A small-molecule ligand and the protein it binds are described below.
Small molecule (SMILES): CC(=O)N[C@@H]1[C@@H](O)[C@H](O)[C@@H](CO)O[C@H]1O

Binding-site contacts:
Ligand atom C6 contacts residue GLN567 of chain 1.C at 3.7 Å.
Ligand atom C5 contacts residue ASN318 of chain 1.C at 3.6 Å.
Ligand atom C1 contacts residue THR320 of chain 1.C at 4.4 Å.
Ligand atom O7 contacts residue THR320 of chain 1.C at 4.5 Å.
Ligand atom C2 contacts residue GLN567 of chain 1.C at 4.3 Å.
Ligand atom O3 contacts residue GLN567 of chain 1.C at 3.3 Å (h-bond).
Ligand atom O5 contacts residue GLN567 of chain 1.C at 3.9 Å.
Ligand atom C7 contacts residue ASN318 of chain 1.C at 3.9 Å.
Ligand atom C3 contacts residue GLN567 of chain 1.C at 4.4 Å.
Ligand atom C3 contacts residue ASN318 of chain 1.C at 3.4 Å.
Ligand atom O3 contacts residue ASN318 of chain 1.C at 3.3 Å (h-bond).
Ligand atom C8 contacts residue ASN318 of chain 1.C at 3.7 Å.
Ligand atom O6 contacts residue GLN567 of chain 1.C at 3.0 Å (h-bond).
Ligand atom N2 contacts residue ASN318 of chain 1.C at 3.6 Å (h-bond).
Ligand atom C1 contacts residue GLN567 of chain 1.C at 4.4 Å.
Ligand atom C4 contacts residue GLN567 of chain 1.C at 4.5 Å.
Ligand atom C5 contacts residue GLN567 of chain 1.C at 4.2 Å.
Ligand atom C4 contacts residue ASN318 of chain 1.C at 4.2 Å.
Ligand atom C2 contacts residue ASN318 of chain 1.C at 2.5 Å.
Ligand atom O5 contacts residue ASN318 of chain 1.C at 2.3 Å (h-bond).
Ligand atom C1 contacts residue ASN318 of chain 1.C at 1.4 Å.
Ligand atom O6 contacts residue ASN318 of chain 1.C at 4.5 Å.

Sequence of chain 1.C:
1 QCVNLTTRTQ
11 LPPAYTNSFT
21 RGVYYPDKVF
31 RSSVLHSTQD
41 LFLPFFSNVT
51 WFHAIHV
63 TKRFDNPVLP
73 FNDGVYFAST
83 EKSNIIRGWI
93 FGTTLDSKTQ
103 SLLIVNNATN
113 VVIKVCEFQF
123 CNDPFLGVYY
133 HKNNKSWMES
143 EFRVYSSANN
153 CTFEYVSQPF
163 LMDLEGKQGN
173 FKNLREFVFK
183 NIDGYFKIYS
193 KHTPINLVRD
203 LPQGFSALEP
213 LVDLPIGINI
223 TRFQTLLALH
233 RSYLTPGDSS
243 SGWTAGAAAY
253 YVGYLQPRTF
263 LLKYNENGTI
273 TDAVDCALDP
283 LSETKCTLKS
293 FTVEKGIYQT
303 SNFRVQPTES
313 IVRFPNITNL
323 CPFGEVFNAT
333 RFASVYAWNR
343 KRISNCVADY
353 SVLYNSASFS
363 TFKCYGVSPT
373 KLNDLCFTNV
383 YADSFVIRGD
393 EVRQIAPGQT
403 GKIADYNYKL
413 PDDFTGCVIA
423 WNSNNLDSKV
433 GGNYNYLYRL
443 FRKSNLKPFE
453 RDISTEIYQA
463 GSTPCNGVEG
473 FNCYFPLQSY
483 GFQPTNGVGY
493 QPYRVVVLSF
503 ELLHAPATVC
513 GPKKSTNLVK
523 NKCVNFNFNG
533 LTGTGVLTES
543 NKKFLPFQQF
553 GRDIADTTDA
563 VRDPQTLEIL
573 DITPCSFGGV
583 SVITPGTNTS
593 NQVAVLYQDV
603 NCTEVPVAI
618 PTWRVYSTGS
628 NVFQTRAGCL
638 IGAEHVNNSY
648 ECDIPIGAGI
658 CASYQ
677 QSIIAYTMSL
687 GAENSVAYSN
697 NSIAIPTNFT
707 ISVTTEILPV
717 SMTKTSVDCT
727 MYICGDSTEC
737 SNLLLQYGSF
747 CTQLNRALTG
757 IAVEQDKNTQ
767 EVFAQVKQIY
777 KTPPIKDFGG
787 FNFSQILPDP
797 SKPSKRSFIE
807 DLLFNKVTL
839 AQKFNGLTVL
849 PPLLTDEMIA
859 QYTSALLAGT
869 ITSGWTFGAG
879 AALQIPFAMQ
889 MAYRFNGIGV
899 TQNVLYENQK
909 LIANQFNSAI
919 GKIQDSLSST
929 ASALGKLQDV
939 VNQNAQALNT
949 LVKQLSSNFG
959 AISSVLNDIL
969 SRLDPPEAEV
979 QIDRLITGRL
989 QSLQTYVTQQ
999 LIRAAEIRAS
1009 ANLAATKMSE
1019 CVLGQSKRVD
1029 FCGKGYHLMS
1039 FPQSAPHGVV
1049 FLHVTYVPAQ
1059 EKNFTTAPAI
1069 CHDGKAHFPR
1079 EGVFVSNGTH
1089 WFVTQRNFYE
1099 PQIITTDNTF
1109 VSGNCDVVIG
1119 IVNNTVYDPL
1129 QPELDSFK